Binding-site contacts:
Ligand atom O6 contacts residue PHE348 of chain 1.D at 3.7 Å.
Ligand atom C4 contacts residue ASN368 of chain 1.D at 4.2 Å.
Ligand atom C1 contacts residue GLY369 of chain 1.D at 4.1 Å.
Ligand atom O5 contacts residue ASN368 of chain 1.D at 2.4 Å (h-bond).
Ligand atom N2 contacts residue ASN368 of chain 1.D at 2.9 Å (h-bond).
Ligand atom O5 contacts residue GLY369 of chain 1.D at 3.3 Å (h-bond).
Ligand atom C7 contacts residue HIS371 of chain 1.D at 4.4 Å.
Ligand atom C5 contacts residue ASN368 of chain 1.D at 3.4 Å.
Ligand atom C6 contacts residue ASN368 of chain 1.D at 3.2 Å.
Ligand atom C2 contacts residue HIS371 of chain 1.D at 4.1 Å.
Ligand atom C3 contacts residue ASN368 of chain 1.D at 3.8 Å.
Ligand atom C7 contacts residue ILE373 of chain 1.D at 4.4 Å (hydrophobic).
Ligand atom C5 contacts residue GLY369 of chain 1.D at 4.3 Å.
Ligand atom C1 contacts residue ASN368 of chain 1.D at 1.4 Å.
Ligand atom C6 contacts residue GLY369 of chain 1.D at 4.1 Å.
Ligand atom C2 contacts residue ASN368 of chain 1.D at 2.4 Å.
Ligand atom O6 contacts residue ASN368 of chain 1.D at 2.5 Å (h-bond).
Ligand atom O7 contacts residue ASN368 of chain 1.D at 3.6 Å.
Ligand atom O7 contacts residue HIS371 of chain 1.D at 3.4 Å.
Ligand atom C7 contacts residue ASN368 of chain 1.D at 3.4 Å.
Ligand atom O5 contacts residue HIS371 of chain 1.D at 4.2 Å.
Ligand atom O6 contacts residue GLY369 of chain 1.D at 4.2 Å.
Ligand atom O7 contacts residue ILE373 of chain 1.D at 4.5 Å.
Ligand atom C1 contacts residue HIS371 of chain 1.D at 4.3 Å.
Ligand atom C8 contacts residue ILE373 of chain 1.D at 4.4 Å (hydrophobic).

The protein below binds the small molecule below.
Small molecule (SMILES): CC(=O)N[C@@H]1[C@@H](O)[C@H](O)[C@@H](CO)O[C@H]1O

Sequence of chain 1.D:
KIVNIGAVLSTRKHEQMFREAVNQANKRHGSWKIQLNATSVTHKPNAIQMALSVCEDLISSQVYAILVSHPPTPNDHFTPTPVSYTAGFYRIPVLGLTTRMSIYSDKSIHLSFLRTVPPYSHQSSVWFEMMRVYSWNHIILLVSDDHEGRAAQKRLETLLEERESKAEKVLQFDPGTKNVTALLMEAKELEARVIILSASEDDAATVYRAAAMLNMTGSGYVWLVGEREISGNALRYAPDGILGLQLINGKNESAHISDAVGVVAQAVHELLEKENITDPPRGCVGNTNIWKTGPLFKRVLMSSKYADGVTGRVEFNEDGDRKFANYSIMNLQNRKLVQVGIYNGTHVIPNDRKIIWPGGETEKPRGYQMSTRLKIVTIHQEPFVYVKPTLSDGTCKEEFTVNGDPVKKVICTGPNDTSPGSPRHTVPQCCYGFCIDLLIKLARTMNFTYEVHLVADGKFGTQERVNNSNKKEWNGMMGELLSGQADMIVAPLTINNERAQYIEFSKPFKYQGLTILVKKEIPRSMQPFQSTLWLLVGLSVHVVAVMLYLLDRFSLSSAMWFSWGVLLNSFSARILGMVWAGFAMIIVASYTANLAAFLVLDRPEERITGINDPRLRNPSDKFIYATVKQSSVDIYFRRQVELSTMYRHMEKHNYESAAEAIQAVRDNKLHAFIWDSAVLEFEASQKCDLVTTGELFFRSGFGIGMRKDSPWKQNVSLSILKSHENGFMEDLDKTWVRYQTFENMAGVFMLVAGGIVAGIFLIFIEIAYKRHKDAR